The protein below binds the small molecule below.
Small molecule (SMILES): COc1c(OCc2ccc(F)cc2)cc2oc3cc4c(c(OC/C=C/C(=O)O)c3c(=O)c2c1CC=C(C)C)C=CC(C)(C)O4

Binding-site contacts:
Ligand atom O37 contacts residue ASP201 of chain 1.A at 3.4 Å (salt-bridge).
Ligand atom C21 contacts residue GLN369 of chain 1.A at 3.6 Å.
Ligand atom O37 contacts residue TYR159 of chain 1.A at 3.6 Å.
Ligand atom C10 contacts residue PHE372 of chain 1.A at 3.6 Å (hydrophobic).
Ligand atom F44 contacts residue TYR375 of chain 1.A at 3.4 Å.
Ligand atom C5 contacts residue PHE372 of chain 1.A at 3.4 Å (hydrophobic).
Ligand atom C4 contacts residue PHE372 of chain 1.A at 3.4 Å (hydrophobic).
Ligand atom O37 contacts residue HIS160 of chain 1.A at 3.5 Å (h-bond).
Ligand atom O36 contacts residue ZN1 of chain 1.C at 3.2 Å.
Ligand atom O36 contacts residue ASP201 of chain 1.A at 3.7 Å.
Ligand atom O37 contacts residue HIS164 of chain 1.A at 2.8 Å (h-bond).
Ligand atom C21 contacts residue PRO322 of chain 1.A at 3.6 Å (hydrophobic).
Ligand atom C9 contacts residue PHE372 of chain 1.A at 3.5 Å (hydrophobic).
Ligand atom C34 contacts residue HIS160 of chain 1.A at 3.7 Å.
Ligand atom C3 contacts residue MET357 of chain 1.A at 3.6 Å (hydrophobic).
Ligand atom F44 contacts residue PHE372 of chain 1.A at 3.5 Å.
Ligand atom O7 contacts residue PHE372 of chain 1.A at 3.5 Å.
Ligand atom O7 contacts residue MET357 of chain 1.A at 3.5 Å (h-bond).
Ligand atom O37 contacts residue ZN1 of chain 1.C at 2.1 Å.
Ligand atom C20 contacts residue GLN369 of chain 1.A at 3.6 Å.
Ligand atom O36 contacts residue MG1 of chain 1.D at 3.1 Å.
Ligand atom C25 contacts residue MET273 of chain 1.A at 3.8 Å (hydrophobic).
Ligand atom C17 contacts residue TYR159 of chain 1.A at 3.6 Å (hydrophobic).
Ligand atom O15 contacts residue ILE336 of chain 1.A at 3.6 Å.
Ligand atom C13 contacts residue ILE336 of chain 1.A at 3.8 Å (hydrophobic).
Ligand atom C18 contacts residue TYR159 of chain 1.A at 3.6 Å (hydrophobic).
Ligand atom C35 contacts residue ZN1 of chain 1.C at 2.9 Å.
Ligand atom O15 contacts residue GLN369 of chain 1.A at 3.1 Å (h-bond).
Ligand atom F44 contacts residue GLY371 of chain 1.A at 2.9 Å.
Ligand atom C26 contacts residue MET273 of chain 1.A at 3.7 Å (hydrophobic).
Ligand atom O37 contacts residue ASP318 of chain 1.A at 2.9 Å (salt-bridge).
Ligand atom C17 contacts residue ASN321 of chain 1.A at 3.2 Å.
Ligand atom C35 contacts residue ASP318 of chain 1.A at 3.6 Å.
Ligand atom C35 contacts residue HIS160 of chain 1.A at 3.0 Å.
Ligand atom O36 contacts residue HIS160 of chain 1.A at 2.5 Å (h-bond).
Ligand atom C41 contacts residue GLY371 of chain 1.A at 3.8 Å.
Ligand atom C32 contacts residue LEU319 of chain 1.A at 3.7 Å (hydrophobic).
Ligand atom C11 contacts residue PHE372 of chain 1.A at 3.7 Å (hydrophobic).
Ligand atom C8 contacts residue PHE372 of chain 1.A at 3.7 Å (hydrophobic).
Ligand atom C20 contacts residue THR333 of chain 1.A at 3.6 Å.

Sequence of chain 1.A:
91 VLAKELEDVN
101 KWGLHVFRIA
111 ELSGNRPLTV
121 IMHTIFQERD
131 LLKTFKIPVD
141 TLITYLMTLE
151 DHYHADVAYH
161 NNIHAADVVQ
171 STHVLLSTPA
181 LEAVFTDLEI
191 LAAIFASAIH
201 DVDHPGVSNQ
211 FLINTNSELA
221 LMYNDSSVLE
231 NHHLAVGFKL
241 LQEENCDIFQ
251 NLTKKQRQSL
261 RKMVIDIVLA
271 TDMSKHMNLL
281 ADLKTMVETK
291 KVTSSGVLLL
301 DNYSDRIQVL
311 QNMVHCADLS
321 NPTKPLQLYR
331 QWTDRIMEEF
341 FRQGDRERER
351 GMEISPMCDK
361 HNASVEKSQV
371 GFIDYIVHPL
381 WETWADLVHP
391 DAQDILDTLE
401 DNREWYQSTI